Binding-site contacts:
Ligand atom O2C contacts residue VAL29 of chain 1.A at 3.7 Å.
Ligand atom N3 contacts residue LYS205 of chain 1.A at 3.6 Å (salt-bridge).
Ligand atom O1B contacts residue LYS204 of chain 1.A at 2.3 Å (salt-bridge).
Ligand atom C1C contacts residue LYS205 of chain 1.A at 3.7 Å.
Ligand atom C2C contacts residue SER27 of chain 1.A at 4.1 Å.
Ligand atom N3 contacts residue VAL29 of chain 1.A at 4.1 Å.
Ligand atom N3 contacts residue ASP63 of chain 1.A at 2.6 Å (salt-bridge).
Ligand atom N1 contacts residue LYS205 of chain 1.A at 3.8 Å.
Ligand atom O3C contacts residue SER27 of chain 1.A at 3.2 Å (h-bond).
Ligand atom C4 contacts residue LYS204 of chain 1.A at 3.6 Å.
Ligand atom O4 contacts residue HIS202 of chain 1.A at 4.0 Å.
Ligand atom O2C contacts residue GLU34 of chain 1.A at 2.8 Å (salt-bridge).
Ligand atom C2 contacts residue ASP63 of chain 1.A at 3.6 Å.
Ligand atom C6 contacts residue VAL29 of chain 1.A at 3.9 Å (hydrophobic).
Ligand atom C3C contacts residue GLU34 of chain 1.A at 3.8 Å.
Ligand atom C4C contacts residue LYS205 of chain 1.A at 4.0 Å.
Ligand atom O2C contacts residue SER27 of chain 1.A at 3.4 Å (h-bond).
Ligand atom O2B contacts residue LYS204 of chain 1.A at 4.1 Å.
Ligand atom O2 contacts residue SER27 of chain 1.A at 3.6 Å.
Ligand atom O4 contacts residue LYS204 of chain 1.A at 3.6 Å.
Ligand atom N3 contacts residue LYS204 of chain 1.A at 3.5 Å.
Ligand atom C2C contacts residue VAL29 of chain 1.A at 4.0 Å (hydrophobic).
Ligand atom C1C contacts residue SER27 of chain 1.A at 3.8 Å.
Ligand atom O4 contacts residue VAL29 of chain 1.A at 3.8 Å.
Ligand atom PB contacts residue LYS204 of chain 1.A at 3.7 Å.
Ligand atom O3C contacts residue MN1 of chain 1.C at 3.3 Å.
Ligand atom C4 contacts residue LYS205 of chain 1.A at 4.1 Å.
Ligand atom C4 contacts residue ASP63 of chain 1.A at 3.6 Å.
Ligand atom O3C contacts residue GLU34 of chain 1.A at 4.0 Å.
Ligand atom C2C contacts residue GLU34 of chain 1.A at 3.6 Å.
Ligand atom O2C contacts residue THR28 of chain 1.A at 3.6 Å.
Ligand atom O2 contacts residue ASP63 of chain 1.A at 3.6 Å (salt-bridge).
Ligand atom C2 contacts residue LYS205 of chain 1.A at 3.5 Å.
Ligand atom O2 contacts residue LYS205 of chain 1.A at 3.4 Å.
Ligand atom C5 contacts residue VAL29 of chain 1.A at 3.8 Å (hydrophobic).
Ligand atom O4C contacts residue LYS205 of chain 1.A at 3.2 Å.
Ligand atom O4 contacts residue ASP63 of chain 1.A at 3.6 Å.
Ligand atom C2 contacts residue LYS204 of chain 1.A at 4.0 Å.
Ligand atom C4 contacts residue VAL29 of chain 1.A at 3.6 Å (hydrophobic).
Ligand atom O1A contacts residue LYS33 of chain 1.A at 3.0 Å (salt-bridge).

Sequence of chain 1.A:
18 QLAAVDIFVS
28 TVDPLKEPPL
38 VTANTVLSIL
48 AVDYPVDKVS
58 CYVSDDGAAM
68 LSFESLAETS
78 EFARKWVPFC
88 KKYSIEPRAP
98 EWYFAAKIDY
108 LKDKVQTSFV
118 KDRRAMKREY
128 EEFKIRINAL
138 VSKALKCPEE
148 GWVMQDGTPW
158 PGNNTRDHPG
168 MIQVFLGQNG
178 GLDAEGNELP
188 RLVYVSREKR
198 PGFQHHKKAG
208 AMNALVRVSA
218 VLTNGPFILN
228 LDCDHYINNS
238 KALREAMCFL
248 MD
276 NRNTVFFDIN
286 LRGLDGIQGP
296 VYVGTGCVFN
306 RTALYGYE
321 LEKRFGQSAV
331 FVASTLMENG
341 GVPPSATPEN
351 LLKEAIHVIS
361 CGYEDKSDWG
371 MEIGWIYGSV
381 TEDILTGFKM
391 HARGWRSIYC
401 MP

A small-molecule ligand and the protein it binds are described below.
Small molecule (SMILES): O=c1ccn([C@@H]2O[C@H](CO[P](=O)(O)O[P](=O)(O)O[C@H]3O[C@H](CO)[C@@H](O)[C@H](O)[C@H]3O)[C@@H](O)[C@H]2O)c(=O)[nH]1